Sequence of chain 1.A:
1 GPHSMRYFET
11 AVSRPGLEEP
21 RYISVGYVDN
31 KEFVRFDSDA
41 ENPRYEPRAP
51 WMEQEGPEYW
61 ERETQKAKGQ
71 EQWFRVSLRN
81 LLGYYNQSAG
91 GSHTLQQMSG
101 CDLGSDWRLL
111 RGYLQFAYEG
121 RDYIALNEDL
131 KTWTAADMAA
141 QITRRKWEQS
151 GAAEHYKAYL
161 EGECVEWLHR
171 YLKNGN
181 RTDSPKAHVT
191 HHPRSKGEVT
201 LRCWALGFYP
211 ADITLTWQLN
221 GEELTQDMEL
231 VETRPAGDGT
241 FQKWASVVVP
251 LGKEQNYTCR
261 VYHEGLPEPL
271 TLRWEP

The protein below binds the small molecule below.
Small molecule (SMILES): CCCC[C@H](NC(=O)[C@H](CCCN=C(N)N)NC(=O)[C@H](CC(C)C)NC(=O)[C@H](CS)NC(=O)[C@@H](N)CCSC)C(=O)N[C@H](C(=O)N[C@@H](C)C(=O)N[C@H](C(=O)N[C@@H](CCSC)C(=O)O)C(C)C)[C@@H](C)O

Binding-site contacts:
Ligand atom CE contacts residue PHE116 of chain 1.A at 3.4 Å (hydrophobic).
Ligand atom O contacts residue TRP73 of chain 1.A at 3.0 Å (h-bond).
Ligand atom O contacts residue LYS66 of chain 1.A at 2.8 Å (salt-bridge).
Ligand atom OXT contacts residue ASN80 of chain 1.A at 2.8 Å (h-bond).
Ligand atom N contacts residue SER77 of chain 1.A at 3.1 Å (h-bond).
Ligand atom N contacts residue TRP73 of chain 1.A at 3.5 Å (h-bond).
Ligand atom CG2 contacts residue HIS155 of chain 1.A at 3.5 Å.
Ligand atom SG contacts residue GLU63 of chain 1.A at 3.1 Å (salt-bridge).
Ligand atom O contacts residue THR143 of chain 1.A at 2.8 Å (h-bond).
Ligand atom CG contacts residue LYS66 of chain 1.A at 3.4 Å.
Ligand atom O contacts residue HIS155 of chain 1.A at 3.0 Å (h-bond).
Ligand atom C contacts residue LYS146 of chain 1.A at 3.3 Å.
Ligand atom OXT contacts residue LYS146 of chain 1.A at 2.8 Å (salt-bridge).
Ligand atom CB contacts residue GLN70 of chain 1.A at 3.5 Å.
Ligand atom O contacts residue LYS146 of chain 1.A at 3.3 Å.
Ligand atom OXT contacts residue TYR84 of chain 1.A at 3.3 Å (h-bond).
Ligand atom CA contacts residue TYR156 of chain 1.A at 3.4 Å (hydrophobic).
Ligand atom O contacts residue TYR159 of chain 1.A at 2.5 Å (h-bond).
Ligand atom O contacts residue TRP73 of chain 1.A at 3.0 Å (h-bond).
Ligand atom N contacts residue TYR7 of chain 1.A at 2.9 Å (h-bond).
Ligand atom CG contacts residue GLN70 of chain 1.A at 3.3 Å.
Ligand atom N contacts residue TYR156 of chain 1.A at 2.8 Å (h-bond).
Ligand atom CE contacts residue PHE116 of chain 1.A at 3.5 Å (hydrophobic).
Ligand atom C contacts residue TYR84 of chain 1.A at 3.3 Å (hydrophobic).
Ligand atom CG contacts residue GLU63 of chain 1.A at 3.3 Å.
Ligand atom N contacts residue GLU63 of chain 1.A at 3.1 Å (salt-bridge).
Ligand atom OG1 contacts residue TYR156 of chain 1.A at 3.0 Å (h-bond).
Ligand atom CA contacts residue TYR7 of chain 1.A at 3.5 Å (hydrophobic).
Ligand atom CB contacts residue TRP73 of chain 1.A at 3.5 Å (hydrophobic).
Ligand atom N contacts residue TYR171 of chain 1.A at 2.6 Å (h-bond).
Ligand atom O contacts residue GLN70 of chain 1.A at 3.4 Å (h-bond).
Ligand atom CA contacts residue TRP73 of chain 1.A at 3.4 Å (hydrophobic).
Ligand atom O contacts residue TYR84 of chain 1.A at 2.6 Å (h-bond).
Ligand atom CE contacts residue LYS66 of chain 1.A at 3.2 Å.
Ligand atom O contacts residue TRP147 of chain 1.A at 3.1 Å (h-bond).
Ligand atom C contacts residue TRP73 of chain 1.A at 3.3 Å (hydrophobic).
Ligand atom N contacts residue GLN70 of chain 1.A at 3.2 Å (h-bond).
Ligand atom O contacts residue TRP147 of chain 1.A at 2.9 Å (h-bond).
Ligand atom CE contacts residue TYR156 of chain 1.A at 3.2 Å (hydrophobic).
Ligand atom CG contacts residue SER77 of chain 1.A at 3.5 Å.